Binding-site contacts:
Ligand atom C2 contacts residue ASN1131 of chain 1.C at 2.5 Å.
Ligand atom C4 contacts residue ASN1131 of chain 1.C at 4.2 Å.
Ligand atom O5 contacts residue ASN1131 of chain 1.C at 2.3 Å (h-bond).
Ligand atom C8 contacts residue ILE1129 of chain 1.C at 4.4 Å (hydrophobic).
Ligand atom C1 contacts residue ASN1131 of chain 1.C at 1.4 Å.
Ligand atom C8 contacts residue ASN1131 of chain 1.C at 4.3 Å.
Ligand atom C3 contacts residue ASN1131 of chain 1.C at 3.8 Å.
Ligand atom C7 contacts residue ASN1131 of chain 1.C at 3.1 Å.
Ligand atom O7 contacts residue ASN1131 of chain 1.C at 2.8 Å (h-bond).
Ligand atom O6 contacts residue ASN1131 of chain 1.C at 4.5 Å.
Ligand atom N2 contacts residue ASN1131 of chain 1.C at 2.9 Å (h-bond).
Ligand atom C5 contacts residue ASN1131 of chain 1.C at 3.6 Å.

Sequence of chain 1.C:
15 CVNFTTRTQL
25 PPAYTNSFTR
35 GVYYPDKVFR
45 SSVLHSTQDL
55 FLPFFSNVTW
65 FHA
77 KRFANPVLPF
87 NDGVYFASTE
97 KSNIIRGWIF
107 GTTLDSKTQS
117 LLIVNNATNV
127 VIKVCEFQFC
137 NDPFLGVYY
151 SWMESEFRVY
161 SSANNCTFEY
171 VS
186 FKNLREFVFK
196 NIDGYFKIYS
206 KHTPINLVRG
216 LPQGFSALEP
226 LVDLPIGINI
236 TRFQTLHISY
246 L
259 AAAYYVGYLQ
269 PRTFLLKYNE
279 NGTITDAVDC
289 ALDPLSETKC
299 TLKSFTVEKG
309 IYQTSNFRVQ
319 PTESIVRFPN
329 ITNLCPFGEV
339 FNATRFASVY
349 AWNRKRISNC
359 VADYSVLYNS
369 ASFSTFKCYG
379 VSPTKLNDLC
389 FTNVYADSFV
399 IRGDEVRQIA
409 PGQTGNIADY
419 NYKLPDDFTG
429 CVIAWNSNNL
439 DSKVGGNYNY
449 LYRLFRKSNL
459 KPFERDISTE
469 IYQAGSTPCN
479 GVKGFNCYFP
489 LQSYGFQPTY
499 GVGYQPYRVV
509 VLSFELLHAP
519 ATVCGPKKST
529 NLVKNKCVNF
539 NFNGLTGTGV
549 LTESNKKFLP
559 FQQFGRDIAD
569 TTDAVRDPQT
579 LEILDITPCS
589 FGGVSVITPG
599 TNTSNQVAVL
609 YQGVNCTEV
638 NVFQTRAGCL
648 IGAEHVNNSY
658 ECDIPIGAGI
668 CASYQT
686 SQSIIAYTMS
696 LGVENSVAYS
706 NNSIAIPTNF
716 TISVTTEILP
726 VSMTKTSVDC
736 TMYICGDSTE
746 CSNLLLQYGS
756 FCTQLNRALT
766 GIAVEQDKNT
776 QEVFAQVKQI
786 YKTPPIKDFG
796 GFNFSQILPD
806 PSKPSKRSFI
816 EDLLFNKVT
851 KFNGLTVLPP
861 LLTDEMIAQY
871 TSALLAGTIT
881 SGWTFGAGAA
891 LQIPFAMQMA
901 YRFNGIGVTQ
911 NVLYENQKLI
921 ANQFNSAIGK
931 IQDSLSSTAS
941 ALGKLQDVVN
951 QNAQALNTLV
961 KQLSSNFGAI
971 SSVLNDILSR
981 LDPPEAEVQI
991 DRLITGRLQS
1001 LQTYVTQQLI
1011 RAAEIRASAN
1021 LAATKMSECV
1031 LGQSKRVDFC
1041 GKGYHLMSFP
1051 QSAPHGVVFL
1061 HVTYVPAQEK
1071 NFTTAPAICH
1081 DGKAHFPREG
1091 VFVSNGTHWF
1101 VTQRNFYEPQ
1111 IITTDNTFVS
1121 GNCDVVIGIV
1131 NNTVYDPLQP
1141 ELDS

The protein below binds the small molecule below.
Small molecule (SMILES): CC(=O)N[C@H]1[C@H](O[C@H]2[C@H](O)[C@@H](NC(C)=O)CO[C@@H]2CO)O[C@H](CO)[C@@H](O)[C@@H]1O